Sequence of chain 1.A:
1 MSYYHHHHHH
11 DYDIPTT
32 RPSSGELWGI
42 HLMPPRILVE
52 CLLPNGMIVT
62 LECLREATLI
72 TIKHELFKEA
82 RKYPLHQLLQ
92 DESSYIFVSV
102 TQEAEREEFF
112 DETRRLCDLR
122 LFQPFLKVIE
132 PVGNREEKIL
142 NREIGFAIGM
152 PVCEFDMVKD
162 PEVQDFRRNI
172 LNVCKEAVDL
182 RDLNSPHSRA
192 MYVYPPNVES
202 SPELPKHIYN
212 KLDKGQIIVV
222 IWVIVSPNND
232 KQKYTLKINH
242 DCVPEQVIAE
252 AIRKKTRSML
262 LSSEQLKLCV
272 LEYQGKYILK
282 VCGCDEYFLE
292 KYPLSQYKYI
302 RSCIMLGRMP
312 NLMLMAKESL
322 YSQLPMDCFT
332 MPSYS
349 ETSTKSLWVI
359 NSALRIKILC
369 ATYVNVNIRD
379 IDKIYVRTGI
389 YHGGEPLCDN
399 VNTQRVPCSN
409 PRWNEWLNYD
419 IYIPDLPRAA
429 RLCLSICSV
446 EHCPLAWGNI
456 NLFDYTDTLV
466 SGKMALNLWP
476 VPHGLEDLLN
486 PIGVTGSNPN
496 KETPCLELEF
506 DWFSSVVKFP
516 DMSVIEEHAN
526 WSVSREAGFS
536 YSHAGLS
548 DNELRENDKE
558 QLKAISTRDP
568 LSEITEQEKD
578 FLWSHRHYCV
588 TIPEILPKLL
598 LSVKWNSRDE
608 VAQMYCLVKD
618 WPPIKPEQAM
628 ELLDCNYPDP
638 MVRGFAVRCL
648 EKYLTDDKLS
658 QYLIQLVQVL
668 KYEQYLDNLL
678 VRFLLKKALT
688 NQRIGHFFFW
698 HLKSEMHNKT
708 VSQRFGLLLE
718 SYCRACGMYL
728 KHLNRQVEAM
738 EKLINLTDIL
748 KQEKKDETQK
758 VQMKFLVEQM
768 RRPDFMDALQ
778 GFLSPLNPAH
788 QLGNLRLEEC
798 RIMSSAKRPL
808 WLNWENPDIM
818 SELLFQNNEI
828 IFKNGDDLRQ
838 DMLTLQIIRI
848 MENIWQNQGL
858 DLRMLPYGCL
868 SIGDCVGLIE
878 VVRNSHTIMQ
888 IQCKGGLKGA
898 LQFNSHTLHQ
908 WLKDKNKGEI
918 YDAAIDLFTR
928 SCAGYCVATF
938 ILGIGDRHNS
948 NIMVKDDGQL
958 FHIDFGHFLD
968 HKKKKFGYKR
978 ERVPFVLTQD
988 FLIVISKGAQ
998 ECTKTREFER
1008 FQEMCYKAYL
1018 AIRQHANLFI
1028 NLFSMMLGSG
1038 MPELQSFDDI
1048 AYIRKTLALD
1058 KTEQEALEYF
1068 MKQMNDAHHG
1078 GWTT

The small molecule below binds the protein below.
Small molecule (SMILES): CCCC(=O)OC[C@H](COP(=O)(O)O[C@@H]1[C@H](O)[C@H](O)[C@@H](OP(=O)(O)O)[C@H](OP(=O)(O)O)[C@H]1O)OC(=O)CCC

Binding-site contacts:
Ligand atom O43 contacts residue LYS969 of chain 1.A at 4.1 Å.
Ligand atom O53 contacts residue ARG140 of chain 1.B at 3.2 Å (salt-bridge).
Ligand atom C3' contacts residue LYS804 of chain 1.A at 4.3 Å.

Sequence of chain 1.B:
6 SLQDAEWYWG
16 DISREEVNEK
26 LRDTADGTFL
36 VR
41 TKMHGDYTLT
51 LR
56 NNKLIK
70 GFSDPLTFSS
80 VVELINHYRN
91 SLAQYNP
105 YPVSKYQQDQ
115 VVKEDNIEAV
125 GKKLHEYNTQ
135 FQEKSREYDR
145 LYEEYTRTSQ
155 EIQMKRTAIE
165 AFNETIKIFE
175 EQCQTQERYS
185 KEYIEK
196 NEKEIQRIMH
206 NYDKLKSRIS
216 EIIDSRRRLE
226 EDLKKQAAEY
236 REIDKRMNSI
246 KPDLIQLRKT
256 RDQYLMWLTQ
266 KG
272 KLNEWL